The protein below binds the small molecule below.
Small molecule (SMILES): CC(=O)N[C@@H]1[C@@H](O)[C@H](O)[C@@H](CO)O[C@H]1O

Sequence of chain 1.A:
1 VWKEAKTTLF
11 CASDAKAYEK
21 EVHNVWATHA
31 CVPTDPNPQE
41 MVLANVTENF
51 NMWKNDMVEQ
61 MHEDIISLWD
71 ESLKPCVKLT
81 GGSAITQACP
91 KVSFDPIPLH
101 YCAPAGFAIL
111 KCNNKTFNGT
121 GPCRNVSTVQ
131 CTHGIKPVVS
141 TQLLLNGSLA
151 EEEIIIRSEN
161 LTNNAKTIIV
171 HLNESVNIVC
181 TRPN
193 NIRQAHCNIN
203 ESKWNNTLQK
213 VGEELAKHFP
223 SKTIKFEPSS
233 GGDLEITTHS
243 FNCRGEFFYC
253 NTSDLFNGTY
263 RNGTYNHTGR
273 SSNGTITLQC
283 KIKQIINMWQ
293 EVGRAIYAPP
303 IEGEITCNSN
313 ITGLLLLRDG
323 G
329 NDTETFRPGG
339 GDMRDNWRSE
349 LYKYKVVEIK

Binding-site contacts:
Ligand atom C1 contacts residue ASN253 of chain 1.A at 1.4 Å.
Ligand atom O5 contacts residue ASN253 of chain 1.A at 2.3 Å (h-bond).
Ligand atom C3 contacts residue ASN253 of chain 1.A at 3.9 Å.
Ligand atom C2 contacts residue ASN253 of chain 1.A at 2.8 Å.
Ligand atom C3 contacts residue SER255 of chain 1.A at 4.5 Å.
Ligand atom N2 contacts residue ASN253 of chain 1.A at 2.6 Å (h-bond).
Ligand atom C5 contacts residue SER255 of chain 1.A at 3.9 Å.
Ligand atom C4 contacts residue ASN253 of chain 1.A at 4.3 Å.
Ligand atom O5 contacts residue SER255 of chain 1.A at 4.0 Å.
Ligand atom C5 contacts residue ASN253 of chain 1.A at 3.5 Å.
Ligand atom C8 contacts residue ASN253 of chain 1.A at 4.1 Å.
Ligand atom C8 contacts residue THR239 of chain 1.A at 4.0 Å.
Ligand atom C8 contacts residue THR240 of chain 1.A at 3.6 Å.
Ligand atom C8 contacts residue LEU236 of chain 1.A at 4.1 Å (hydrophobic).
Ligand atom C2 contacts residue SER255 of chain 1.A at 4.5 Å.
Ligand atom C7 contacts residue THR240 of chain 1.A at 4.3 Å.
Ligand atom C7 contacts residue ASN253 of chain 1.A at 3.4 Å.
Ligand atom C1 contacts residue SER255 of chain 1.A at 3.6 Å.
Ligand atom O7 contacts residue ASN253 of chain 1.A at 4.1 Å.